Binding-site contacts:
Ligand atom C4 contacts residue ASN215 of chain 5.A at 4.2 Å.
Ligand atom C1 contacts residue ASN215 of chain 5.A at 1.4 Å.
Ligand atom C1 contacts residue CYS216 of chain 5.A at 4.4 Å (hydrophobic).
Ligand atom O5 contacts residue ASN215 of chain 5.A at 2.3 Å (h-bond).
Ligand atom C7 contacts residue MET110 of chain 5.A at 4.2 Å (hydrophobic).
Ligand atom O6 contacts residue VAL226 of chain 5.A at 4.3 Å.
Ligand atom O5 contacts residue VAL226 of chain 5.A at 4.2 Å.
Ligand atom N2 contacts residue ASN108 of chain 5.A at 2.9 Å (h-bond).
Ligand atom O5 contacts residue CYS216 of chain 5.A at 3.9 Å.
Ligand atom O6 contacts residue SER217 of chain 5.A at 4.1 Å.
Ligand atom C2 contacts residue ASN108 of chain 5.A at 3.9 Å.
Ligand atom C5 contacts residue CYS216 of chain 5.A at 4.2 Å (hydrophobic).
Ligand atom C7 contacts residue LYS190 of chain 5.A at 3.8 Å.
Ligand atom N2 contacts residue ASN215 of chain 5.A at 3.0 Å (h-bond).
Ligand atom O7 contacts residue LYS190 of chain 5.A at 3.3 Å.
Ligand atom C8 contacts residue ASN108 of chain 5.A at 3.3 Å.
Ligand atom C6 contacts residue SER217 of chain 5.A at 3.9 Å.
Ligand atom C2 contacts residue ASN215 of chain 5.A at 2.5 Å.
Ligand atom C7 contacts residue ASN108 of chain 5.A at 3.6 Å.
Ligand atom C7 contacts residue ASN215 of chain 5.A at 3.6 Å.
Ligand atom C3 contacts residue ASN215 of chain 5.A at 3.8 Å.
Ligand atom O7 contacts residue ASN215 of chain 5.A at 3.6 Å.
Ligand atom C8 contacts residue LYS190 of chain 5.A at 3.5 Å.
Ligand atom C5 contacts residue ASN215 of chain 5.A at 3.6 Å.
Ligand atom C6 contacts residue CYS216 of chain 5.A at 4.2 Å (hydrophobic).
Ligand atom C8 contacts residue MET110 of chain 5.A at 3.8 Å (hydrophobic).

A small-molecule ligand and the protein it binds are described below.
Small molecule (SMILES): CC(=O)N[C@@H]1[C@@H](O)[C@H](O)[C@@H](CO)O[C@H]1O

Sequence of chain 5.A:
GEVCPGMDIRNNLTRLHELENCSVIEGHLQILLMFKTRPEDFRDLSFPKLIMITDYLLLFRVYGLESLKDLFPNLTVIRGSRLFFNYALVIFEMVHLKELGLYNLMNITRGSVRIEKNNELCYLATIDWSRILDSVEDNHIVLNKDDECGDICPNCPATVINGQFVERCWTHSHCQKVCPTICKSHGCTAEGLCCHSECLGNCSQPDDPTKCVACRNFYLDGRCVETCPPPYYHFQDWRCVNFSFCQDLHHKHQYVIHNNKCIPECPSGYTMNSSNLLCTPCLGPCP